Sequence of chain 3.C:
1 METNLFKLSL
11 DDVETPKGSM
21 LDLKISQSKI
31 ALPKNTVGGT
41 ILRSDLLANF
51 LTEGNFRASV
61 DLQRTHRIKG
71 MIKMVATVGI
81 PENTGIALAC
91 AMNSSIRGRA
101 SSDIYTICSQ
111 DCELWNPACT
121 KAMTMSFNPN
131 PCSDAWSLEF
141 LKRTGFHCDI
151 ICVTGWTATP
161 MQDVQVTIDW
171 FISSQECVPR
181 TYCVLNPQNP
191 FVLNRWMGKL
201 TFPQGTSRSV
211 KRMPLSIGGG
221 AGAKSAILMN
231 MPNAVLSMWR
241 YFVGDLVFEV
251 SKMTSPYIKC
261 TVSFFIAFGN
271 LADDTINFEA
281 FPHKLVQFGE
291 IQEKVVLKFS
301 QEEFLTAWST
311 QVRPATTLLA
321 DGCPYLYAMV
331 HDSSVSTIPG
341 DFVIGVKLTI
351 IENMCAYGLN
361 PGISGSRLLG

The small molecule below binds the protein below.
Small molecule (SMILES): Nc1ccn([C@@H]2O[C@H](CO[P](=O)(O)O[C@H]3[C@@H](O)[C@H](n4ccc(=O)[nH]c4=O)O[C@@H]3CO[P](=O)(O)O[C@H]3[C@@H](O)[C@H](n4ccc(N)nc4=O)O[C@@H]3CO[P](=O)(O)O[C@H]3[C@@H](O)[C@H](n4ccc(=O)[nH]c4=O)O[C@@H]3CO[P](=O)(O)O[C@H]3[C@@H](O)[C@H](n4cnc5c(=O)nc(N)[nH]c54)O[C@@H]3CO[P](=O)(O)O[C@H]3[C@@H](O)[C@H](n4cnc5c(N)ncnc54)O[C@@H]3CO)[C@@H](O)[C@H]2O)c(=O)n1

Binding-site contacts:
Ligand atom C1' contacts residue ARG180 of chain 3.C at 3.7 Å.
Ligand atom O3' contacts residue SER126 of chain 3.C at 3.3 Å.
Ligand atom C4' contacts residue PRO190 of chain 3.C at 4.3 Å (hydrophobic).
Ligand atom O3' contacts residue THR124 of chain 3.C at 4.2 Å.
Ligand atom O4' contacts residue SER126 of chain 3.C at 4.3 Å.
Ligand atom OP1 contacts residue THR124 of chain 3.C at 3.8 Å.
Ligand atom P contacts residue SER126 of chain 3.C at 3.7 Å.
Ligand atom C3' contacts residue SER126 of chain 3.C at 4.3 Å.
Ligand atom N7 contacts residue ILE350 of chain 3.C at 3.8 Å.
Ligand atom O2' contacts residue ARG180 of chain 3.C at 3.9 Å.
Ligand atom C5' contacts residue THR124 of chain 3.C at 3.5 Å.
Ligand atom C5 contacts residue ILE350 of chain 3.C at 3.6 Å (hydrophobic).
Ligand atom N1 contacts residue VAL192 of chain 3.C at 4.0 Å.
Ligand atom O2' contacts residue MET125 of chain 3.C at 3.6 Å.
Ligand atom N6 contacts residue ILE350 of chain 3.C at 4.0 Å.
Ligand atom OP1 contacts residue LYS73 of chain 3.C at 4.1 Å.
Ligand atom N9 contacts residue PRO190 of chain 3.C at 4.1 Å.
Ligand atom C1' contacts residue PRO190 of chain 3.C at 3.9 Å (hydrophobic).
Ligand atom O4' contacts residue PRO190 of chain 3.C at 3.2 Å.
Ligand atom C5' contacts residue SER126 of chain 3.C at 3.9 Å.
Ligand atom OP1 contacts residue SER126 of chain 3.C at 2.8 Å (h-bond).
Ligand atom C2 contacts residue ARG180 of chain 3.C at 3.6 Å.
Ligand atom C8 contacts residue PRO190 of chain 3.C at 4.2 Å (hydrophobic).
Ligand atom N3 contacts residue ARG180 of chain 3.C at 4.0 Å.
Ligand atom C6 contacts residue ILE350 of chain 3.C at 3.8 Å (hydrophobic).
Ligand atom C2 contacts residue VAL192 of chain 3.C at 3.7 Å (hydrophobic).
Ligand atom C4' contacts residue SER126 of chain 3.C at 3.4 Å.
Ligand atom O4' contacts residue ARG180 of chain 3.C at 4.0 Å.
Ligand atom C4' contacts residue THR124 of chain 3.C at 3.6 Å.
Ligand atom O3' contacts residue MET125 of chain 3.C at 4.3 Å.
Ligand atom N6 contacts residue THR349 of chain 3.C at 3.9 Å.
Ligand atom C8 contacts residue ILE350 of chain 3.C at 4.1 Å (hydrophobic).
Ligand atom O2' contacts residue THR124 of chain 3.C at 4.1 Å.
Ligand atom C4 contacts residue VAL192 of chain 3.C at 3.9 Å (hydrophobic).
Ligand atom O2' contacts residue SER126 of chain 3.C at 3.6 Å (h-bond).
Ligand atom OP1 contacts residue THR124 of chain 3.C at 4.0 Å.
Ligand atom O2 contacts residue GLU113 of chain 3.C at 4.2 Å.
Ligand atom C4 contacts residue ILE350 of chain 3.C at 4.2 Å (hydrophobic).
Ligand atom N3 contacts residue VAL192 of chain 3.C at 3.4 Å.
Ligand atom O4' contacts residue THR124 of chain 3.C at 4.3 Å.